Binding-site contacts:
Ligand atom O6 contacts residue PRO154 of chain 1.A at 3.5 Å.
Ligand atom C2 contacts residue LYS15 of chain 1.A at 3.7 Å.
Ligand atom C6 contacts residue PHE156 of chain 1.A at 4.0 Å (hydrophobic).
Ligand atom O2 contacts residue ASP65 of chain 1.A at 2.7 Å (salt-bridge).
Ligand atom O3 contacts residue ALA63 of chain 1.A at 3.4 Å.
Ligand atom C2 contacts residue TRP340 of chain 1.A at 3.9 Å (hydrophobic).
Ligand atom C1 contacts residue LYS15 of chain 1.A at 3.8 Å.
Ligand atom O4 contacts residue TRP340 of chain 1.A at 3.9 Å.
Ligand atom O3 contacts residue GLU111 of chain 1.A at 3.7 Å.
Ligand atom C4 contacts residue ARG66 of chain 1.A at 3.9 Å.
Ligand atom O3 contacts residue TRP62 of chain 1.A at 3.4 Å (h-bond).
Ligand atom O3 contacts residue ASP65 of chain 1.A at 2.8 Å (salt-bridge).
Ligand atom C6 contacts residue TYR155 of chain 1.A at 3.7 Å (hydrophobic).
Ligand atom O2 contacts residue GLU111 of chain 1.A at 2.7 Å (salt-bridge).
Ligand atom O4 contacts residue ARG66 of chain 1.A at 2.8 Å (salt-bridge).
Ligand atom O3 contacts residue ARG66 of chain 1.A at 2.8 Å (salt-bridge).
Ligand atom C4 contacts residue TYR155 of chain 1.A at 3.9 Å (hydrophobic).
Ligand atom O2 contacts residue ALA63 of chain 1.A at 3.5 Å.
Ligand atom C5 contacts residue GLU153 of chain 1.A at 3.8 Å.
Ligand atom C3 contacts residue ASP65 of chain 1.A at 3.6 Å.
Ligand atom C2 contacts residue TRP230 of chain 1.A at 4.0 Å (hydrophobic).
Ligand atom C1 contacts residue TRP230 of chain 1.A at 3.7 Å (hydrophobic).
Ligand atom C6 contacts residue PRO154 of chain 1.A at 3.7 Å (hydrophobic).
Ligand atom O5 contacts residue TYR155 of chain 1.A at 3.2 Å.
Ligand atom O6 contacts residue GLU153 of chain 1.A at 2.6 Å (salt-bridge).
Ligand atom C6 contacts residue TRP340 of chain 1.A at 3.6 Å (hydrophobic).
Ligand atom O6 contacts residue TYR155 of chain 1.A at 3.1 Å (h-bond).
Ligand atom O1 contacts residue ASP14 of chain 1.A at 3.3 Å (salt-bridge).
Ligand atom C4 contacts residue TRP340 of chain 1.A at 3.6 Å (hydrophobic).
Ligand atom O1 contacts residue LYS15 of chain 1.A at 3.5 Å (salt-bridge).
Ligand atom C2 contacts residue ASP65 of chain 1.A at 3.4 Å.
Ligand atom O3 contacts residue TRP340 of chain 1.A at 3.9 Å.
Ligand atom C2 contacts residue GLU111 of chain 1.A at 3.5 Å.
Ligand atom O6 contacts residue PHE156 of chain 1.A at 3.7 Å.
Ligand atom C3 contacts residue TRP62 of chain 1.A at 3.7 Å (hydrophobic).
Ligand atom O2 contacts residue LYS15 of chain 1.A at 2.7 Å (salt-bridge).
Ligand atom C1 contacts residue TYR155 of chain 1.A at 3.5 Å (hydrophobic).
Ligand atom C3 contacts residue ARG66 of chain 1.A at 3.9 Å.
Ligand atom C6 contacts residue GLU153 of chain 1.A at 3.2 Å.
Ligand atom O2 contacts residue TRP62 of chain 1.A at 3.3 Å (h-bond).

This small molecule binds to this protein.
Small molecule (SMILES): OC[C@H]1O[C@H](O[C@H]2[C@H](O)[C@@H](O)[C@@H](O)O[C@@H]2CO)[C@H](O)[C@@H](O)[C@@H]1O

Sequence of chain 1.A:
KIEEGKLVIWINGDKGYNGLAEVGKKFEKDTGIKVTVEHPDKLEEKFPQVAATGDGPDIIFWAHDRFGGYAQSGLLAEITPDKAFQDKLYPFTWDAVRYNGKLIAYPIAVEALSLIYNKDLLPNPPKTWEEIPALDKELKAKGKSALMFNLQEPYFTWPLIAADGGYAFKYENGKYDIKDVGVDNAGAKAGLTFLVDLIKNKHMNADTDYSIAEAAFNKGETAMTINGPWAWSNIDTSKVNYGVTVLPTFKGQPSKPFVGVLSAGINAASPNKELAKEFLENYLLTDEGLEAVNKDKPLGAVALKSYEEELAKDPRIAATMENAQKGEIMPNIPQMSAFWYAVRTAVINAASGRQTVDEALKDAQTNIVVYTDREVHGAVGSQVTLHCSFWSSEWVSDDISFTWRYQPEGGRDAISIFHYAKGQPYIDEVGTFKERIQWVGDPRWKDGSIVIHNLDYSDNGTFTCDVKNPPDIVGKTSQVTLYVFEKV